Sequence of chain 1.C:
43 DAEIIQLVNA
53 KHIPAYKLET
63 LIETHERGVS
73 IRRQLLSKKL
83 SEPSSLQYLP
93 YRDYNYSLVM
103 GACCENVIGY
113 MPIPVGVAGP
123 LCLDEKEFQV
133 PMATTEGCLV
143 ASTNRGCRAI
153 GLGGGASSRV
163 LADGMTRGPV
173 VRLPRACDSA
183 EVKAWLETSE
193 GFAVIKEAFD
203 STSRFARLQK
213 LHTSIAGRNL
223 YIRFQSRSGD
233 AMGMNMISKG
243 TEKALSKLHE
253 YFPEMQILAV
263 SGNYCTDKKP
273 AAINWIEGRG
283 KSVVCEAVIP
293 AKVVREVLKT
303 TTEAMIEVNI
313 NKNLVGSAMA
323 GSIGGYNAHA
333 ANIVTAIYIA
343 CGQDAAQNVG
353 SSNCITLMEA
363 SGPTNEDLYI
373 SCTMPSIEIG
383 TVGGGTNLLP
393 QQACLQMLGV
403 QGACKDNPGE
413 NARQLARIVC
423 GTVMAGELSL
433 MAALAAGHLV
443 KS

Binding-site contacts:
Ligand atom O1 contacts residue GLU138 of chain 1.D at 2.5 Å (salt-bridge).
Ligand atom O2 contacts residue GLU138 of chain 1.D at 3.6 Å (salt-bridge).
Ligand atom C6 contacts residue LEU432 of chain 1.D at 3.9 Å (hydrophobic).
Ligand atom C2 contacts residue ASP269 of chain 1.C at 3.4 Å.
Ligand atom C6 contacts residue ARG169 of chain 1.C at 4.1 Å.
Ligand atom C6 contacts residue LEU441 of chain 1.D at 4.1 Å (hydrophobic).
Ligand atom O3 contacts residue ALA330 of chain 1.D at 3.7 Å.
Ligand atom O4 contacts residue LYS314 of chain 1.D at 3.4 Å (salt-bridge).
Ligand atom O4 contacts residue ASN265 of chain 1.C at 3.8 Å.
Ligand atom C5 contacts residue LYS271 of chain 1.C at 3.4 Å.
Ligand atom O3 contacts residue LEU432 of chain 1.D at 3.6 Å.
Ligand atom O4 contacts residue ARG169 of chain 1.C at 3.6 Å.
Ligand atom O3 contacts residue SER263 of chain 1.C at 3.4 Å (h-bond).
Ligand atom C1 contacts residue LYS270 of chain 1.C at 3.9 Å.
Ligand atom C2 contacts residue HIS331 of chain 1.D at 4.1 Å.
Ligand atom O2 contacts residue ASP269 of chain 1.C at 4.0 Å.
Ligand atom C3 contacts residue ASP269 of chain 1.C at 3.5 Å.
Ligand atom C5 contacts residue ALA330 of chain 1.D at 3.5 Å (hydrophobic).
Ligand atom O7 contacts residue ASP269 of chain 1.C at 2.7 Å (salt-bridge).
Ligand atom O1 contacts residue COA1 of chain 1.L at 3.9 Å.
Ligand atom O3 contacts residue LYS314 of chain 1.D at 2.6 Å (salt-bridge).
Ligand atom C4 contacts residue LYS271 of chain 1.C at 3.7 Å.
Ligand atom O1 contacts residue ASN334 of chain 1.D at 2.9 Å (h-bond).
Ligand atom O4 contacts residue LYS271 of chain 1.C at 3.1 Å (salt-bridge).
Ligand atom O3 contacts residue LEU436 of chain 1.D at 3.8 Å.
Ligand atom C1 contacts residue GLU138 of chain 1.D at 3.4 Å.
Ligand atom C2 contacts residue ASN334 of chain 1.D at 3.7 Å.
Ligand atom C5 contacts residue LYS314 of chain 1.D at 3.3 Å.
Ligand atom O7 contacts residue ARG169 of chain 1.C at 3.0 Å (salt-bridge).
Ligand atom C4 contacts residue ASP269 of chain 1.C at 4.1 Å.
Ligand atom C5 contacts residue SER263 of chain 1.C at 3.3 Å.
Ligand atom O3 contacts residue LYS271 of chain 1.C at 4.1 Å.
Ligand atom O4 contacts residue SER263 of chain 1.C at 2.5 Å (h-bond).
Ligand atom C1 contacts residue ASP269 of chain 1.C at 3.7 Å.
Ligand atom O2 contacts residue COA1 of chain 1.L at 3.9 Å.
Ligand atom C1 contacts residue COA1 of chain 1.L at 3.8 Å.
Ligand atom O1 contacts residue LYS270 of chain 1.C at 2.9 Å (salt-bridge).
Ligand atom C4 contacts residue LEU432 of chain 1.D at 4.0 Å (hydrophobic).
Ligand atom C4 contacts residue ALA330 of chain 1.D at 3.3 Å (hydrophobic).
Ligand atom C1 contacts residue ASN334 of chain 1.D at 3.7 Å.

Sequence of chain 1.D:
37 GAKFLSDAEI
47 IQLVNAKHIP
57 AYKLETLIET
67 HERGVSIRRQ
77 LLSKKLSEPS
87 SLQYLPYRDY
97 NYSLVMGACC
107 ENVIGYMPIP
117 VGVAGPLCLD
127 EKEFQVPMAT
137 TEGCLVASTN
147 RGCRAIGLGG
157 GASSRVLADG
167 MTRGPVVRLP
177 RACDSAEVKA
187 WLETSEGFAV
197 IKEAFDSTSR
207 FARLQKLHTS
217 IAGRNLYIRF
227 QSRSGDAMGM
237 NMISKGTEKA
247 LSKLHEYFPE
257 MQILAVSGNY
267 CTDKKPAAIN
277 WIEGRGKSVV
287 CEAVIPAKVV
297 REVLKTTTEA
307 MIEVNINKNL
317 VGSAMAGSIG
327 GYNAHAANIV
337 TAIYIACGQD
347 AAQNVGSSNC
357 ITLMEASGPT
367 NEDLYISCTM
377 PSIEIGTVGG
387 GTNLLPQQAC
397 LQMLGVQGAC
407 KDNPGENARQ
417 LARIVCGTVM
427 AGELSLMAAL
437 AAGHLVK

The protein below binds the small molecule below.
Small molecule (SMILES): CC(O)(CC(=O)O)CC(=O)O